Binding-site contacts:
Ligand atom C7 contacts residue ASN148 of chain 1.B at 4.0 Å.
Ligand atom C4 contacts residue HIS146 of chain 1.B at 3.5 Å.
Ligand atom C1 contacts residue ASN149 of chain 1.B at 1.5 Å.
Ligand atom O5 contacts residue ASN149 of chain 1.B at 2.4 Å (h-bond).
Ligand atom O6 contacts residue SER151 of chain 1.B at 3.1 Å (h-bond).
Ligand atom C5 contacts residue ASN149 of chain 1.B at 3.7 Å.
Ligand atom O7 contacts residue ASN149 of chain 1.B at 3.9 Å.
Ligand atom O4 contacts residue HIS146 of chain 1.B at 4.0 Å.
Ligand atom C3 contacts residue HIS146 of chain 1.B at 3.7 Å.
Ligand atom N2 contacts residue ASN148 of chain 1.B at 3.4 Å (h-bond).
Ligand atom C2 contacts residue HIS146 of chain 1.B at 3.6 Å.
Ligand atom C7 contacts residue ASN149 of chain 1.B at 3.7 Å.
Ligand atom O3 contacts residue HIS146 of chain 1.B at 3.1 Å.
Ligand atom C6 contacts residue SER151 of chain 1.B at 4.1 Å.
Ligand atom C4 contacts residue ASN149 of chain 1.B at 4.3 Å.
Ligand atom C5 contacts residue HIS146 of chain 1.B at 4.4 Å.
Ligand atom O5 contacts residue SER151 of chain 1.B at 4.2 Å.
Ligand atom C3 contacts residue ASN149 of chain 1.B at 3.9 Å.
Ligand atom C2 contacts residue ASN148 of chain 1.B at 4.2 Å.
Ligand atom N2 contacts residue ASN149 of chain 1.B at 3.1 Å (h-bond).
Ligand atom O5 contacts residue HIS146 of chain 1.B at 4.3 Å.
Ligand atom O6 contacts residue HIS146 of chain 1.B at 4.0 Å.
Ligand atom O6 contacts residue MET153 of chain 1.B at 3.1 Å (h-bond).
Ligand atom C8 contacts residue ASN148 of chain 1.B at 3.3 Å.
Ligand atom C6 contacts residue MET153 of chain 1.B at 3.8 Å (hydrophobic).
Ligand atom C2 contacts residue ASN149 of chain 1.B at 2.6 Å.
Ligand atom O6 contacts residue ASN149 of chain 1.B at 4.2 Å.

This small molecule binds to this protein.
Small molecule (SMILES): CC(=O)N[C@@H]1[C@@H](O)[C@H](O)[C@@H](CO)O[C@H]1O

Sequence of chain 1.B:
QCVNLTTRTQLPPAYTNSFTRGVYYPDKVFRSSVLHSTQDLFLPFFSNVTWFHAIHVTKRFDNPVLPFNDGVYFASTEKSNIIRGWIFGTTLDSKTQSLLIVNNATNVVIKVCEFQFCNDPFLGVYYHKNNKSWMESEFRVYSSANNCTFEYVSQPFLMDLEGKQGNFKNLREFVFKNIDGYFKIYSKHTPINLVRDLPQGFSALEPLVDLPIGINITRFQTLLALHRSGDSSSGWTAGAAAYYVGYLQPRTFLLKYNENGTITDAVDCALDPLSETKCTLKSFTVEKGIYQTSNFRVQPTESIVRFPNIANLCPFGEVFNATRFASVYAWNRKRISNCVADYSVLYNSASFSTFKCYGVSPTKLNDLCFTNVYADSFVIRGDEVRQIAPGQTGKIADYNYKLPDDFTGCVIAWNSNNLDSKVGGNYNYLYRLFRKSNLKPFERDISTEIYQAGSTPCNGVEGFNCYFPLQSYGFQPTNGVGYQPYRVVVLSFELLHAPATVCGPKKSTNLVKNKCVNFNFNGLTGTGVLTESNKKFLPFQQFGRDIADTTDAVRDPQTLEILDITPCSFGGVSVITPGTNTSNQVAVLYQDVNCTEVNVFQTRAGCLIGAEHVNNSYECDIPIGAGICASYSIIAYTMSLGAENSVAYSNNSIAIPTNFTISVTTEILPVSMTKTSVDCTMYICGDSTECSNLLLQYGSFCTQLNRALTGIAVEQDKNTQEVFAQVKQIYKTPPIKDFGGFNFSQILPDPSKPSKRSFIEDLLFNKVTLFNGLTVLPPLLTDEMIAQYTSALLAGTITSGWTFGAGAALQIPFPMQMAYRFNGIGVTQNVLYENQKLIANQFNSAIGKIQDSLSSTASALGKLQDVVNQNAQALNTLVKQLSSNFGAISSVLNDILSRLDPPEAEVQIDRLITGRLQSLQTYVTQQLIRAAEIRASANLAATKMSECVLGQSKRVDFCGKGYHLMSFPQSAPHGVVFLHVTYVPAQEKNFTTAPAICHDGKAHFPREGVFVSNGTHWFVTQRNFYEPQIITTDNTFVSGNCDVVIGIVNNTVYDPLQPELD